A protein and the small-molecule ligand that binds it are described below.
Small molecule (SMILES): O=C(COP(=O)(O)O)[C@@H](O)[C@H](O)[C@H](O)COP(=O)(O)O

Sequence of chain 4.A:
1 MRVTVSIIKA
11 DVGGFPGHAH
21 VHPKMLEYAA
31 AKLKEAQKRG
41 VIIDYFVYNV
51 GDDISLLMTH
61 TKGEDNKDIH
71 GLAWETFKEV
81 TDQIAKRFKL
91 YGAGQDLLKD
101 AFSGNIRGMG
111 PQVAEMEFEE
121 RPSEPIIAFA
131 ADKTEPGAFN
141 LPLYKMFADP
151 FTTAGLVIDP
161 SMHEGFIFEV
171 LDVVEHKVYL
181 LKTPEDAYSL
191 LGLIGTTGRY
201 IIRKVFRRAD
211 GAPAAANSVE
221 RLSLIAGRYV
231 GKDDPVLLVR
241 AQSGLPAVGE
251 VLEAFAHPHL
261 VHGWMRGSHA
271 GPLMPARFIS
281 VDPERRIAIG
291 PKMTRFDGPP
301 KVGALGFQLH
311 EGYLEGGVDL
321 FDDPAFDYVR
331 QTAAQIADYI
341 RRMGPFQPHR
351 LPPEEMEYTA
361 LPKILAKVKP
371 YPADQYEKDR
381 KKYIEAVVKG

Binding-site contacts:
Ligand atom O1 contacts residue ASN105 of chain 1.A at 3.2 Å (h-bond).
Ligand atom O2P contacts residue GLN95 of chain 1.A at 2.9 Å (h-bond).
Ligand atom P1 contacts residue MG1 of chain 1.B at 3.2 Å.
Ligand atom O6P contacts residue SER243 of chain 4.A at 2.8 Å (h-bond).
Ligand atom O1P contacts residue ASP234 of chain 1.A at 3.2 Å (salt-bridge).
Ligand atom O5P contacts residue TYR91 of chain 1.A at 2.6 Å (h-bond).
Ligand atom O5 contacts residue GLN242 of chain 4.A at 2.9 Å (h-bond).
Ligand atom O6P contacts residue GLN242 of chain 4.A at 2.9 Å (h-bond).
Ligand atom O3P contacts residue ASP234 of chain 1.A at 3.0 Å (salt-bridge).
Ligand atom O4P contacts residue GLY104 of chain 1.A at 3.4 Å.
Ligand atom O2P contacts residue ASP11 of chain 1.A at 3.0 Å (salt-bridge).
Ligand atom O6P contacts residue TYR91 of chain 1.A at 3.4 Å (h-bond).
Ligand atom O3P contacts residue ASP52 of chain 1.A at 3.0 Å (salt-bridge).
Ligand atom O2P contacts residue ASN105 of chain 1.A at 3.0 Å (h-bond).
Ligand atom O5 contacts residue HIS18 of chain 1.A at 3.3 Å.
Ligand atom O1P contacts residue MG1 of chain 1.D at 2.4 Å.
Ligand atom O3 contacts residue ARG266 of chain 1.A at 2.8 Å (salt-bridge).
Ligand atom O2P contacts residue HIS18 of chain 1.A at 3.0 Å (h-bond).
Ligand atom C6 contacts residue TYR358 of chain 1.A at 3.4 Å (hydrophobic).
Ligand atom O1 contacts residue MG1 of chain 1.E at 2.6 Å.
Ligand atom O6 contacts residue TYR358 of chain 1.A at 3.2 Å (h-bond).
Ligand atom O3P contacts residue LYS133 of chain 1.A at 2.9 Å (salt-bridge).
Ligand atom O1P contacts residue MG1 of chain 1.E at 2.0 Å.
Ligand atom O5P contacts residue GLY104 of chain 1.A at 2.8 Å (h-bond).
Ligand atom O5 contacts residue ALA247 of chain 4.A at 3.3 Å.
Ligand atom O5 contacts residue ASP297 of chain 1.A at 2.7 Å (salt-bridge).
Ligand atom O6 contacts residue GLN242 of chain 4.A at 3.1 Å (h-bond).
Ligand atom O1P contacts residue ASP233 of chain 1.A at 3.2 Å (salt-bridge).
Ligand atom O4P contacts residue TYR358 of chain 1.A at 2.6 Å (h-bond).
Ligand atom O4 contacts residue TYR358 of chain 1.A at 2.9 Å (h-bond).
Ligand atom O3 contacts residue ASP297 of chain 1.A at 2.7 Å (salt-bridge).
Ligand atom O4 contacts residue ARG266 of chain 1.A at 3.2 Å.
Ligand atom O2P contacts residue MG1 of chain 1.C at 2.0 Å.
Ligand atom O2P contacts residue ASP52 of chain 1.A at 3.0 Å (salt-bridge).
Ligand atom O3P contacts residue MG1 of chain 1.B at 2.1 Å.
Ligand atom C5 contacts residue ASP297 of chain 1.A at 3.3 Å.
Ligand atom P1 contacts residue MG1 of chain 1.E at 3.0 Å.
Ligand atom O3P contacts residue ASP132 of chain 1.A at 3.1 Å (salt-bridge).
Ligand atom P1 contacts residue MG1 of chain 1.C at 3.4 Å.
Ligand atom C3 contacts residue ASP297 of chain 1.A at 3.1 Å.

Sequence of chain 1.A:
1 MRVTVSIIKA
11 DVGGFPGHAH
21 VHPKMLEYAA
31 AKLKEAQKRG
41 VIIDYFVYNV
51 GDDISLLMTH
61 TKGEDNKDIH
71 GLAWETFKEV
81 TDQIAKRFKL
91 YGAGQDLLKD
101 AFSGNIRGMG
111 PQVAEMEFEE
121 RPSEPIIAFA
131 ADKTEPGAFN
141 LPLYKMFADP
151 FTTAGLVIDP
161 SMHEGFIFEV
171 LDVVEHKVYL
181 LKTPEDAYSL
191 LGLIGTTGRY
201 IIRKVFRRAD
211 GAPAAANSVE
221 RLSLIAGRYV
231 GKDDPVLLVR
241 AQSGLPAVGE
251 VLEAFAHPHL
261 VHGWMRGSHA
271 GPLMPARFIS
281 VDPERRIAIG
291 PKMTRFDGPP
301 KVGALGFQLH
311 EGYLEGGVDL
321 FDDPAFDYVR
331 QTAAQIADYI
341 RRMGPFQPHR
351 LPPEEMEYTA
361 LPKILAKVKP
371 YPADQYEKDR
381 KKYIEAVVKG